This small molecule binds to this protein.
Small molecule (SMILES): C=C(C)c1cccc(C(C)(C)NC(=O)Nc2ccc(Cl)c(OCC(=O)O)c2)c1

Sequence of chain 4.C:
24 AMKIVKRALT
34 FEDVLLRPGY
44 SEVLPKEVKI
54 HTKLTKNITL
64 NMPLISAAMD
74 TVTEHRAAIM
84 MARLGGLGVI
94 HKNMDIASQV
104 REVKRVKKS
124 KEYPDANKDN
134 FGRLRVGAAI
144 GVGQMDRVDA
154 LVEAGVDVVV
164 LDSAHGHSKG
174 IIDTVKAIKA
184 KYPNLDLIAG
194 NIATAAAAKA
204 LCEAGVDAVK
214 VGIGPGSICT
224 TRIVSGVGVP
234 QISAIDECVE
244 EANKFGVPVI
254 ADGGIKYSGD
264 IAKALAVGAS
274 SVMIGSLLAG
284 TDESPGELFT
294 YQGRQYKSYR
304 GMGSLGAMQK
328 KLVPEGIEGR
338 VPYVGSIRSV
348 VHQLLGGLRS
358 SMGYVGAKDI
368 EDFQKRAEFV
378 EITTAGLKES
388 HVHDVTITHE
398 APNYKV

Sequence of chain 1.C:
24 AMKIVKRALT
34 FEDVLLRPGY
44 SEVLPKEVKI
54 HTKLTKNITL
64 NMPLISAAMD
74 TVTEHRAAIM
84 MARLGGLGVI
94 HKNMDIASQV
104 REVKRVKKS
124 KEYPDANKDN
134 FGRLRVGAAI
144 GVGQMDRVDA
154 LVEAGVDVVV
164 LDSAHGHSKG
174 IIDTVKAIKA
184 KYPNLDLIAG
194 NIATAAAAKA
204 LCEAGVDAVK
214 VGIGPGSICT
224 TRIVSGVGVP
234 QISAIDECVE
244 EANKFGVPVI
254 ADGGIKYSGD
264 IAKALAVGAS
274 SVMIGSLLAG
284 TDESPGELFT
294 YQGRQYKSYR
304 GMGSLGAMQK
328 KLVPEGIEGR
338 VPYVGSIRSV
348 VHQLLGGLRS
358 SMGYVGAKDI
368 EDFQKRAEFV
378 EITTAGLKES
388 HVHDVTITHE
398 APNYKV

Binding-site contacts:
Ligand atom C8 contacts residue GLU332 of chain 4.C at 3.8 Å.
Ligand atom C21 contacts residue PRO48 of chain 1.C at 3.7 Å (hydrophobic).
Ligand atom C28 contacts residue LEU47 of chain 1.C at 3.4 Å (hydrophobic).
Ligand atom C22 contacts residue GLU332 of chain 4.C at 3.9 Å.
Ligand atom C17 contacts residue GLU332 of chain 4.C at 3.9 Å.
Ligand atom CL contacts residue HIS168 of chain 4.C at 3.6 Å.
Ligand atom C13 contacts residue VAL330 of chain 4.C at 3.9 Å (hydrophobic).
Ligand atom C22 contacts residue TYR361 of chain 1.C at 3.7 Å (hydrophobic).
Ligand atom CL contacts residue TYR361 of chain 1.C at 3.9 Å.
Ligand atom O4 contacts residue ALA167 of chain 4.C at 3.8 Å.
Ligand atom C21 contacts residue SER357 of chain 1.C at 3.5 Å.
Ligand atom N4 contacts residue GLU332 of chain 4.C at 3.0 Å (salt-bridge).
Ligand atom C6 contacts residue ALA167 of chain 4.C at 3.9 Å (hydrophobic).
Ligand atom C9 contacts residue ALA167 of chain 4.C at 3.9 Å (hydrophobic).
Ligand atom C22 contacts residue SER357 of chain 1.C at 3.5 Å.
Ligand atom C2 contacts residue GLY306 of chain 4.C at 3.5 Å.
Ligand atom C8 contacts residue IMP1 of chain 4.Y at 3.6 Å.
Ligand atom C20 contacts residue HIS168 of chain 4.C at 3.9 Å.
Ligand atom C18 contacts residue ALA167 of chain 4.C at 3.8 Å (hydrophobic).
Ligand atom C7 contacts residue IMP1 of chain 4.Y at 3.9 Å.
Ligand atom C22 contacts residue PRO48 of chain 1.C at 3.9 Å (hydrophobic).
Ligand atom C1 contacts residue GLY306 of chain 4.C at 4.0 Å.
Ligand atom C3 contacts residue MET305 of chain 4.C at 3.5 Å (hydrophobic).
Ligand atom C7 contacts residue ALA167 of chain 4.C at 3.8 Å (hydrophobic).
Ligand atom N4 contacts residue ALA167 of chain 4.C at 3.8 Å.
Ligand atom CL contacts residue GLY360 of chain 1.C at 3.0 Å.
Ligand atom C10 contacts residue ALA167 of chain 4.C at 3.8 Å (hydrophobic).
Ligand atom C17 contacts residue ALA167 of chain 4.C at 3.8 Å (hydrophobic).
Ligand atom C8 contacts residue THR224 of chain 4.C at 3.7 Å.
Ligand atom CL contacts residue VAL46 of chain 1.C at 4.0 Å.
Ligand atom C20 contacts residue PRO48 of chain 1.C at 3.9 Å (hydrophobic).
Ligand atom N3 contacts residue GLU332 of chain 4.C at 3.3 Å (salt-bridge).
Ligand atom O3 contacts residue SER166 of chain 4.C at 3.9 Å.
Ligand atom C8 contacts residue ALA167 of chain 4.C at 3.8 Å (hydrophobic).
Ligand atom C4 contacts residue GLY306 of chain 4.C at 3.7 Å.
Ligand atom C21 contacts residue TYR361 of chain 1.C at 4.0 Å (hydrophobic).
Ligand atom C10 contacts residue GLU332 of chain 4.C at 3.6 Å.
Ligand atom C13 contacts residue GLY306 of chain 4.C at 4.0 Å.
Ligand atom C3 contacts residue GLY306 of chain 4.C at 3.4 Å.
Ligand atom C13 contacts residue GLU332 of chain 4.C at 4.0 Å.